Binding-site contacts:
Ligand atom OE1 contacts residue TYR66 of chain 1.B at 3.9 Å.
Ligand atom OE2 contacts residue GLY134 of chain 1.B at 3.2 Å.
Ligand atom CD contacts residue GLN132 of chain 1.B at 3.3 Å.
Ligand atom O contacts residue TYR66 of chain 1.B at 3.6 Å.
Ligand atom OE2 contacts residue GLN132 of chain 1.B at 3.6 Å.
Ligand atom OXT contacts residue TYR66 of chain 1.B at 3.9 Å.
Ligand atom OE1 contacts residue ASN63 of chain 1.B at 3.4 Å (h-bond).
Ligand atom OXT contacts residue ARG91 of chain 1.B at 2.8 Å (salt-bridge).
Ligand atom OXT contacts residue PHE136 of chain 1.B at 4.0 Å.
Ligand atom C contacts residue TYR66 of chain 1.B at 3.9 Å (hydrophobic).
Ligand atom O contacts residue GLY134 of chain 1.B at 4.0 Å.
Ligand atom OE1 contacts residue ARG14 of chain 1.B at 2.7 Å (salt-bridge).
Ligand atom C contacts residue PHE136 of chain 1.B at 3.8 Å (hydrophobic).
Ligand atom CG contacts residue GLN132 of chain 1.B at 3.8 Å.
Ligand atom C contacts residue ARG91 of chain 1.B at 3.6 Å.
Ligand atom N contacts residue TYR183 of chain 1.B at 2.7 Å (h-bond).
Ligand atom OXT contacts residue ASP84 of chain 1.B at 3.7 Å.
Ligand atom CA contacts residue GLU180 of chain 1.B at 3.2 Å.
Ligand atom OE1 contacts residue GLN132 of chain 1.B at 2.8 Å (h-bond).
Ligand atom N contacts residue ASP84 of chain 1.B at 2.8 Å (salt-bridge).
Ligand atom CA contacts residue ASP84 of chain 1.B at 4.0 Å.
Ligand atom CD contacts residue ARG14 of chain 1.B at 3.6 Å.
Ligand atom CB contacts residue TYR183 of chain 1.B at 3.8 Å (hydrophobic).
Ligand atom CG contacts residue ARG14 of chain 1.B at 3.7 Å.
Ligand atom OXT contacts residue VAL85 of chain 1.B at 3.9 Å.
Ligand atom CD contacts residue VAL133 of chain 1.B at 3.4 Å (hydrophobic).
Ligand atom N contacts residue GLU180 of chain 1.B at 2.8 Å (salt-bridge).
Ligand atom C contacts residue GLU180 of chain 1.B at 3.9 Å.
Ligand atom CG contacts residue TYR183 of chain 1.B at 3.4 Å (hydrophobic).
Ligand atom CA contacts residue TYR183 of chain 1.B at 3.8 Å (hydrophobic).
Ligand atom CB contacts residue TYR66 of chain 1.B at 3.6 Å (hydrophobic).
Ligand atom OE1 contacts residue VAL133 of chain 1.B at 3.5 Å (h-bond).
Ligand atom O contacts residue PHE136 of chain 1.B at 3.3 Å (h-bond).
Ligand atom CD contacts residue TYR66 of chain 1.B at 4.1 Å (hydrophobic).
Ligand atom O contacts residue SER135 of chain 1.B at 3.6 Å.
Ligand atom N contacts residue TRP206 of chain 1.B at 4.1 Å.
Ligand atom OE2 contacts residue SER135 of chain 1.B at 2.9 Å (h-bond).
Ligand atom OE2 contacts residue VAL133 of chain 1.B at 2.5 Å (h-bond).
Ligand atom O contacts residue ARG91 of chain 1.B at 2.9 Å (salt-bridge).
Ligand atom OXT contacts residue ALA86 of chain 1.B at 3.0 Å (h-bond).

Sequence of chain 1.B:
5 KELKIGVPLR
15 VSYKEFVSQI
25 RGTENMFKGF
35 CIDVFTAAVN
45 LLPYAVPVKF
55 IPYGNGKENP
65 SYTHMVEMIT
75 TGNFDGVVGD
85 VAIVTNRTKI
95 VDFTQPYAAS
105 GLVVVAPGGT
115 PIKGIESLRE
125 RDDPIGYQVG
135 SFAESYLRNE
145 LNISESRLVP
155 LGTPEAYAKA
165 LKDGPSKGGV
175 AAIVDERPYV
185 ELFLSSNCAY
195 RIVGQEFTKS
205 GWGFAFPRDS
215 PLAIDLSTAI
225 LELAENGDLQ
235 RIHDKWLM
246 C

This small molecule binds to this protein.
Small molecule (SMILES): N[C@@H](CCC(=O)O)C(=O)O